Sequence of chain 3.A:
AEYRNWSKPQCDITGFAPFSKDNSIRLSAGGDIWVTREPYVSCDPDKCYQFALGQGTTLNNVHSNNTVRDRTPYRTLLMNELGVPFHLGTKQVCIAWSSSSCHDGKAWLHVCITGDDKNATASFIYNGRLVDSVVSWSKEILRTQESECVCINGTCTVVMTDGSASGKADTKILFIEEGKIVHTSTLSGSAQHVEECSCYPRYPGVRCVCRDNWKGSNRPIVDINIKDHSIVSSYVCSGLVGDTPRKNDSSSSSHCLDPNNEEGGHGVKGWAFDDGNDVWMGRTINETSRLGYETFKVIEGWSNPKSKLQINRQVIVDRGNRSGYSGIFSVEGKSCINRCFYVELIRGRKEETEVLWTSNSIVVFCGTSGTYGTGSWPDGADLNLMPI

The small molecule below binds the protein below.
Small molecule (SMILES): CC(=O)N[C@@H]1[C@@H](O)[C@H](O)[C@@H](CO)O[C@H]1O

Binding-site contacts:
Ligand atom C7 contacts residue ASN158 of chain 3.A at 3.8 Å.
Ligand atom C2 contacts residue ASN158 of chain 3.A at 2.7 Å.
Ligand atom N2 contacts residue ASN158 of chain 3.A at 3.2 Å (h-bond).
Ligand atom C5 contacts residue ASN158 of chain 3.A at 3.6 Å.
Ligand atom C4 contacts residue ASN158 of chain 3.A at 4.3 Å.
Ligand atom O7 contacts residue TYR208 of chain 3.A at 4.4 Å.
Ligand atom C8 contacts residue ASN10 of chain 3.A at 4.3 Å.
Ligand atom O7 contacts residue ASN158 of chain 3.A at 3.9 Å.
Ligand atom C1 contacts residue ASN158 of chain 3.A at 1.4 Å.
Ligand atom C3 contacts residue ASN158 of chain 3.A at 4.0 Å.
Ligand atom O5 contacts residue ASN158 of chain 3.A at 2.3 Å (h-bond).